A protein and the small-molecule ligand that binds it are described below.
Small molecule (SMILES): Cc1nc(Nc2ncc(C(=O)Nc3c(C)cccc3Cl)s2)cc(N2CCN(CCO)CC2)n1

Binding-site contacts:
Ligand atom C21 contacts residue VAL299 of chain 1.A at 3.9 Å (hydrophobic).
Ligand atom C16 contacts residue GLY101 of chain 1.A at 4.1 Å.
Ligand atom N1 contacts residue GLU96 of chain 1.A at 3.5 Å (salt-bridge).
Ligand atom C1 contacts residue GLU96 of chain 1.A at 3.3 Å.
Ligand atom C10 contacts residue ALA48 of chain 1.A at 3.6 Å (hydrophobic).
Ligand atom N contacts residue CYS98 of chain 1.A at 3.2 Å (h-bond).
Ligand atom C11 contacts residue CYS98 of chain 1.A at 3.7 Å (hydrophobic).
Ligand atom C8 contacts residue LYS50 of chain 1.A at 3.7 Å.
Ligand atom N1 contacts residue LEU149 of chain 1.A at 3.6 Å.
Ligand atom C16 contacts residue PRO99 of chain 1.A at 3.3 Å (hydrophobic).
Ligand atom S contacts residue LEU149 of chain 1.A at 3.7 Å.
Ligand atom N contacts residue PHE97 of chain 1.A at 3.8 Å.
Ligand atom C2 contacts residue ALA48 of chain 1.A at 3.8 Å (hydrophobic).
Ligand atom C9 contacts residue ILE95 of chain 1.A at 3.9 Å (hydrophobic).
Ligand atom N1 contacts residue PHE97 of chain 1.A at 4.0 Å.
Ligand atom C12 contacts residue PHE97 of chain 1.A at 3.5 Å (hydrophobic).
Ligand atom C10 contacts residue LYS50 of chain 1.A at 3.9 Å.
Ligand atom C1 contacts residue CYS98 of chain 1.A at 4.1 Å (hydrophobic).
Ligand atom C2 contacts residue LEU149 of chain 1.A at 3.5 Å (hydrophobic).
Ligand atom C7 contacts residue GLU66 of chain 1.A at 4.0 Å.
Ligand atom O contacts residue ILE95 of chain 1.A at 3.2 Å.
Ligand atom N1 contacts residue CYS98 of chain 1.A at 3.1 Å (h-bond).
Ligand atom C3 contacts residue ILE95 of chain 1.A at 4.1 Å (hydrophobic).
Ligand atom C10 contacts residue ILE95 of chain 1.A at 3.9 Å (hydrophobic).
Ligand atom C17 contacts residue PRO99 of chain 1.A at 3.6 Å (hydrophobic).
Ligand atom C1 contacts residue LEU149 of chain 1.A at 3.4 Å (hydrophobic).
Ligand atom C12 contacts residue GLY101 of chain 1.A at 4.0 Å.
Ligand atom C12 contacts residue CYS98 of chain 1.A at 3.5 Å (hydrophobic).
Ligand atom C contacts residue CYS98 of chain 1.A at 3.9 Å (hydrophobic).
Ligand atom O1 contacts residue VAL299 of chain 1.A at 3.6 Å.
Ligand atom C8 contacts residue ILE95 of chain 1.A at 4.1 Å (hydrophobic).
Ligand atom C6 contacts residue ASP160 of chain 1.A at 4.1 Å.
Ligand atom C1 contacts residue ALA48 of chain 1.A at 3.7 Å (hydrophobic).
Ligand atom C1 contacts residue ILE95 of chain 1.A at 4.0 Å (hydrophobic).
Ligand atom CL contacts residue ASP160 of chain 1.A at 3.7 Å.
Ligand atom N1 contacts residue ALA48 of chain 1.A at 4.0 Å.
Ligand atom C contacts residue LEU149 of chain 1.A at 3.7 Å (hydrophobic).
Ligand atom S contacts residue ALA48 of chain 1.A at 4.1 Å.
Ligand atom C9 contacts residue LYS50 of chain 1.A at 4.1 Å.
Ligand atom C11 contacts residue PHE97 of chain 1.A at 3.9 Å (hydrophobic).

Sequence of chain 1.A:
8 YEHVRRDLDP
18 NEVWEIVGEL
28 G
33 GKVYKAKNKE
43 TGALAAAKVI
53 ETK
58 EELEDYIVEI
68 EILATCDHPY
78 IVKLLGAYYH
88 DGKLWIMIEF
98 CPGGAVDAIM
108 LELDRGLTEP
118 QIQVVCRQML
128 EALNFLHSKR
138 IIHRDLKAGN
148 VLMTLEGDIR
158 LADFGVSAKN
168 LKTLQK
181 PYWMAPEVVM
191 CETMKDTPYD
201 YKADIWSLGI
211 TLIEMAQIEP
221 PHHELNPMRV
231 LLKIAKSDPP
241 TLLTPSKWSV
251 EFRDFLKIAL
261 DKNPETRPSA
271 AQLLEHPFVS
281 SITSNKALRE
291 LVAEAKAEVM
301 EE